A protein and the small-molecule ligand that binds it are described below.
Small molecule (SMILES): CC(=O)C1(C(=O)N[C@H](C(=O)N2C[C@H](O)C[C@H]2C(=O)NCc2ccc(-c3scnc3C)cc2)C(C)(C)C)CC1

Binding-site contacts:
Ligand atom CA contacts residue TYR47 of chain 1.F at 3.8 Å (hydrophobic).
Ligand atom SAX contacts residue TYR47 of chain 1.F at 3.8 Å.
Ligand atom CG contacts residue TRP66 of chain 1.F at 3.8 Å (hydrophobic).
Ligand atom OAH contacts residue HIS64 of chain 1.F at 3.3 Å.
Ligand atom C contacts residue TYR47 of chain 1.F at 3.4 Å (hydrophobic).
Ligand atom CB contacts residue HIS59 of chain 1.F at 3.7 Å.
Ligand atom CAP contacts residue ASN16 of chain 1.F at 3.6 Å.
Ligand atom CBA contacts residue TYR61 of chain 1.F at 3.5 Å (hydrophobic).
Ligand atom CAD contacts residue TRP37 of chain 1.F at 3.6 Å (hydrophobic).
Ligand atom CAQ contacts residue TYR61 of chain 1.F at 3.3 Å (hydrophobic).
Ligand atom OD1 contacts residue TYR61 of chain 1.F at 3.7 Å.
Ligand atom OD1 contacts residue HIS64 of chain 1.F at 2.7 Å (h-bond).
Ligand atom CAO contacts residue PRO48 of chain 1.F at 3.2 Å (hydrophobic).
Ligand atom CB contacts residue TRP66 of chain 1.F at 3.5 Å (hydrophobic).
Ligand atom NAW contacts residue TYR61 of chain 1.F at 3.7 Å.
Ligand atom CBF contacts residue ILE58 of chain 1.F at 3.7 Å (hydrophobic).
Ligand atom CAN contacts residue ILE58 of chain 1.F at 3.5 Å (hydrophobic).
Ligand atom NAV contacts residue HIS59 of chain 1.F at 2.8 Å (h-bond).
Ligand atom CG contacts residue SER60 of chain 1.F at 3.7 Å.
Ligand atom N contacts residue TYR47 of chain 1.F at 3.8 Å.
Ligand atom CBL contacts residue TYR61 of chain 1.F at 3.6 Å (hydrophobic).
Ligand atom CBB contacts residue TYR61 of chain 1.F at 3.7 Å (hydrophobic).
Ligand atom CD2 contacts residue TRP37 of chain 1.F at 3.5 Å (hydrophobic).
Ligand atom C contacts residue HIS59 of chain 1.F at 3.6 Å.
Ligand atom CBE contacts residue TYR47 of chain 1.F at 3.7 Å (hydrophobic).
Ligand atom CAY contacts residue TYR61 of chain 1.F at 3.1 Å (hydrophobic).
Ligand atom O contacts residue TYR47 of chain 1.F at 2.6 Å (h-bond).
Ligand atom CAQ contacts residue ARG18 of chain 1.F at 3.6 Å.
Ligand atom CB contacts residue TYR47 of chain 1.F at 3.5 Å (hydrophobic).
Ligand atom CA contacts residue HIS59 of chain 1.F at 3.4 Å.
Ligand atom OAH contacts residue TYR61 of chain 1.F at 3.7 Å.
Ligand atom OD1 contacts residue SER60 of chain 1.F at 2.7 Å (h-bond).
Ligand atom OAI contacts residue TYR61 of chain 1.F at 3.5 Å.
Ligand atom NAU contacts residue PRO48 of chain 1.F at 3.8 Å.
Ligand atom CD2 contacts residue TYR47 of chain 1.F at 3.6 Å (hydrophobic).
Ligand atom CAA contacts residue TYR61 of chain 1.F at 3.2 Å (hydrophobic).
Ligand atom CG contacts residue HIS64 of chain 1.F at 3.6 Å.
Ligand atom OAF contacts residue TYR61 of chain 1.F at 3.4 Å (h-bond).
Ligand atom CG contacts residue TRP37 of chain 1.F at 3.8 Å (hydrophobic).
Ligand atom OAH contacts residue PHE40 of chain 1.F at 3.7 Å.

Sequence of chain 1.F:
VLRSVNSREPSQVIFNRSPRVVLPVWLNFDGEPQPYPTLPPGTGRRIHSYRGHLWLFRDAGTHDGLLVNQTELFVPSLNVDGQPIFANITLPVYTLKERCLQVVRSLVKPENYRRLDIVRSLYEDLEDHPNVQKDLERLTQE